Binding-site contacts:
Ligand atom O3 contacts residue LEU296 of chain 3.A at 3.6 Å.
Ligand atom C6 contacts residue ASP250 of chain 3.A at 3.7 Å.
Ligand atom O4 contacts residue ILE287 of chain 3.A at 3.3 Å.
Ligand atom O5 contacts residue ASN120 of chain 4.A at 2.4 Å (h-bond).
Ligand atom O2 contacts residue LEU296 of chain 3.A at 3.4 Å.
Ligand atom O5 contacts residue THR310 of chain 3.A at 3.4 Å (h-bond).
Ligand atom O5 contacts residue ARG283 of chain 3.A at 3.7 Å.
Ligand atom O2 contacts residue GLY312 of chain 3.A at 3.2 Å.
Ligand atom O6 contacts residue LYS308 of chain 3.A at 3.1 Å (salt-bridge).
Ligand atom C7 contacts residue ARG140 of chain 4.A at 3.6 Å.
Ligand atom C6 contacts residue ILE285 of chain 3.A at 3.5 Å (hydrophobic).
Ligand atom O3 contacts residue GLN311 of chain 3.A at 3.3 Å.
Ligand atom C3 contacts residue GLY312 of chain 3.A at 3.2 Å.
Ligand atom O5 contacts residue GLN375 of chain 3.A at 3.4 Å (h-bond).
Ligand atom C2 contacts residue ASN120 of chain 4.A at 2.4 Å.
Ligand atom C1 contacts residue ASN120 of chain 4.A at 1.5 Å.
Ligand atom O3 contacts residue GLY312 of chain 3.A at 3.1 Å (h-bond).
Ligand atom C3 contacts residue GLU294 of chain 3.A at 3.3 Å.
Ligand atom O6 contacts residue GLN375 of chain 3.A at 3.3 Å.
Ligand atom O3 contacts residue GLU294 of chain 3.A at 2.6 Å (salt-bridge).
Ligand atom O3 contacts residue ARG283 of chain 3.A at 3.0 Å (salt-bridge).
Ligand atom C6 contacts residue PRO309 of chain 3.A at 3.4 Å (hydrophobic).
Ligand atom O3 contacts residue ASN249 of chain 3.A at 2.8 Å (h-bond).
Ligand atom O4 contacts residue GLU294 of chain 3.A at 2.9 Å (salt-bridge).
Ligand atom N2 contacts residue ASN120 of chain 4.A at 2.7 Å (h-bond).
Ligand atom C8 contacts residue ARG140 of chain 4.A at 3.1 Å.
Ligand atom O3 contacts residue ASP250 of chain 3.A at 3.0 Å (salt-bridge).
Ligand atom O2 contacts residue ASN249 of chain 3.A at 3.2 Å (h-bond).
Ligand atom O5 contacts residue GLY312 of chain 3.A at 3.8 Å.
Ligand atom C5 contacts residue ASN120 of chain 4.A at 3.7 Å.
Ligand atom C7 contacts residue ASN120 of chain 4.A at 3.5 Å.
Ligand atom C6 contacts residue LEU373 of chain 3.A at 3.4 Å (hydrophobic).
Ligand atom N2 contacts residue ARG140 of chain 4.A at 3.3 Å (salt-bridge).
Ligand atom O4 contacts residue ARG247 of chain 3.A at 3.2 Å (salt-bridge).
Ligand atom O5 contacts residue ASP250 of chain 3.A at 3.5 Å (salt-bridge).
Ligand atom C4 contacts residue GLU294 of chain 3.A at 3.6 Å.
Ligand atom C8 contacts residue ASN119 of chain 4.A at 3.6 Å.
Ligand atom O6 contacts residue ASP250 of chain 3.A at 2.5 Å (salt-bridge).
Ligand atom O6 contacts residue ILE285 of chain 3.A at 2.7 Å (h-bond).
Ligand atom O5 contacts residue GLY374 of chain 3.A at 3.2 Å.

Sequence of chain 4.A:
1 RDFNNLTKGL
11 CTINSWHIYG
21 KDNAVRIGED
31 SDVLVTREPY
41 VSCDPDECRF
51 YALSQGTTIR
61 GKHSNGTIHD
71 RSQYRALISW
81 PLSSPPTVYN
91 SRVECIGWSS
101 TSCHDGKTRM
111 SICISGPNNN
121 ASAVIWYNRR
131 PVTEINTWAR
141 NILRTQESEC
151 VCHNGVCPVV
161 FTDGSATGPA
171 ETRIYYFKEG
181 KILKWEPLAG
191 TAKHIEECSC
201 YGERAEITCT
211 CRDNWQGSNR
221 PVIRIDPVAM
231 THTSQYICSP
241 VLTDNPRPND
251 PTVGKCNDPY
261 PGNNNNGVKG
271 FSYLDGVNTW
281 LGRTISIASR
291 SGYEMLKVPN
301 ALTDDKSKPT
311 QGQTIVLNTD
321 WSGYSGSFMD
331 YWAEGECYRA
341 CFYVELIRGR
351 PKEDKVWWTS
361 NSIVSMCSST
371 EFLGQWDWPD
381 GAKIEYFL

This protein binds this small molecule.
Small molecule (SMILES): CC(=O)N[C@H]1[C@H](O[C@H]2[C@H](O)[C@@H](NC(C)=O)CO[C@@H]2CO)O[C@H](CO)[C@@H](O[C@@H]2O[C@H](CO[C@H]3O[C@H](CO)[C@@H](O)[C@H](O)[C@@H]3O)[C@@H](O)[C@H](O[C@H]3O[C@H](CO)[C@@H](O)[C@H](O)[C@@H]3O[C@H]3O[C@H](CO)[C@@H](O)[C@H](O)[C@@H]3O[C@H]3O[C@H](CO)[C@@H](O)[C@H](O)[C@@H]3O)[C@@H]2O)[C@@H]1O

Sequence of chain 3.A:
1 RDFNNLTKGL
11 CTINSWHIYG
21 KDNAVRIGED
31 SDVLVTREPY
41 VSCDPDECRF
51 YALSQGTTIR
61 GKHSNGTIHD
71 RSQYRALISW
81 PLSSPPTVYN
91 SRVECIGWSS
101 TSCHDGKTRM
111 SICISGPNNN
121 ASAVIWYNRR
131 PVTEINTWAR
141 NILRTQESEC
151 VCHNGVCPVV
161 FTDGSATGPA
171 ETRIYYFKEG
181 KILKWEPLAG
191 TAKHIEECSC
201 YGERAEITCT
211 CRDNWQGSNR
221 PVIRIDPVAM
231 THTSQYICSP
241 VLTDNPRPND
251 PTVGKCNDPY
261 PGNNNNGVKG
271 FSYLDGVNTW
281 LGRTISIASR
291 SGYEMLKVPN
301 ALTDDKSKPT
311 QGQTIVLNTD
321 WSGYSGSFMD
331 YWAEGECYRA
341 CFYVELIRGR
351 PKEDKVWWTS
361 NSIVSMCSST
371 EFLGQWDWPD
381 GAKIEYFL